This small molecule binds to this protein.
Small molecule (SMILES): CC(=O)N[C@H]1[C@H](O[C@H]2[C@H](O)[C@@H](NC(C)=O)CO[C@@H]2CO)O[C@H](CO)[C@@H](O[C@@H]2O[C@H](CO[C@H]3O[C@H](CO[C@H]4O[C@H](CO)[C@@H](O)[C@H](O)[C@@H]4O)[C@@H](O)[C@H](O[C@H]4O[C@H](CO)[C@@H](O)[C@H](O)[C@@H]4O)[C@@H]3O)[C@@H](O)[C@H](O[C@H]3O[C@H](CO)[C@@H](O)[C@H](O)[C@@H]3O[C@H]3O[C@H](CO)[C@@H](O)[C@H](O)[C@@H]3O[C@H]3O[C@H](CO)[C@@H](O)[C@H](O)[C@@H]3O)[C@@H]2O)[C@@H]1O

Sequence of chain 2.A:
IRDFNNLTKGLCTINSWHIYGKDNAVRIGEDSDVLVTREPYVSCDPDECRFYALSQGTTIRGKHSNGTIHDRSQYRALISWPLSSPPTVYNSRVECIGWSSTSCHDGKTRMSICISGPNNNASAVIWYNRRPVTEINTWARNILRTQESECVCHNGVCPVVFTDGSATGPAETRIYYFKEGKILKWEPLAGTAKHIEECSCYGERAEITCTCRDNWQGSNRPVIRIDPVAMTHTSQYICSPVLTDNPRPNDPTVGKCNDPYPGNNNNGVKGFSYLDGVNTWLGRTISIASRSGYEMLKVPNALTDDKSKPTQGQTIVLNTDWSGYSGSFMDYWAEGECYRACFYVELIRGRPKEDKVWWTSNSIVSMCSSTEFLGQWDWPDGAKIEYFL

Binding-site contacts:
Ligand atom O5 contacts residue ARG284 of chain 4.A at 3.1 Å (salt-bridge).
Ligand atom O6 contacts residue LYS309 of chain 4.A at 2.7 Å (salt-bridge).
Ligand atom O2 contacts residue ASN250 of chain 4.A at 3.2 Å (h-bond).
Ligand atom C1 contacts residue ASN121 of chain 2.A at 1.4 Å.
Ligand atom O6 contacts residue GLN376 of chain 4.A at 3.3 Å.
Ligand atom C3 contacts residue GLU295 of chain 4.A at 3.4 Å.
Ligand atom O4 contacts residue GLU295 of chain 4.A at 2.7 Å (salt-bridge).
Ligand atom C6 contacts residue LYS309 of chain 4.A at 3.7 Å.
Ligand atom O5 contacts residue GLN376 of chain 4.A at 3.4 Å (h-bond).
Ligand atom O6 contacts residue ILE286 of chain 4.A at 2.7 Å (h-bond).
Ligand atom O4 contacts residue ARG284 of chain 4.A at 3.6 Å.
Ligand atom C6 contacts residue PRO310 of chain 4.A at 3.7 Å (hydrophobic).
Ligand atom C2 contacts residue ASN121 of chain 2.A at 2.5 Å.
Ligand atom N2 contacts residue ASN121 of chain 2.A at 2.9 Å (h-bond).
Ligand atom O2 contacts residue GLY313 of chain 4.A at 3.2 Å.
Ligand atom C6 contacts residue THR311 of chain 4.A at 3.7 Å.
Ligand atom O3 contacts residue ARG284 of chain 4.A at 2.9 Å (salt-bridge).
Ligand atom O3 contacts residue GLN312 of chain 4.A at 3.2 Å.
Ligand atom C6 contacts residue GLN312 of chain 4.A at 3.7 Å.
Ligand atom C3 contacts residue GLY313 of chain 4.A at 3.2 Å.
Ligand atom O3 contacts residue ASP251 of chain 4.A at 2.9 Å (salt-bridge).
Ligand atom C5 contacts residue ARG284 of chain 4.A at 3.6 Å.
Ligand atom C6 contacts residue ASP251 of chain 4.A at 3.4 Å.
Ligand atom C5 contacts residue ASN121 of chain 2.A at 3.6 Å.
Ligand atom C4 contacts residue GLU295 of chain 4.A at 3.6 Å.
Ligand atom C6 contacts residue LEU374 of chain 4.A at 3.4 Å (hydrophobic).
Ligand atom O5 contacts residue ASN121 of chain 2.A at 2.3 Å (h-bond).
Ligand atom O2 contacts residue LEU297 of chain 4.A at 3.4 Å.
Ligand atom O3 contacts residue GLY313 of chain 4.A at 2.9 Å (h-bond).
Ligand atom O5 contacts residue ASP251 of chain 4.A at 3.5 Å (salt-bridge).
Ligand atom O4 contacts residue ARG248 of chain 4.A at 3.1 Å (salt-bridge).
Ligand atom O3 contacts residue GLU295 of chain 4.A at 2.6 Å (salt-bridge).
Ligand atom O5 contacts residue GLY375 of chain 4.A at 3.4 Å.
Ligand atom O5 contacts residue GLY313 of chain 4.A at 3.6 Å.
Ligand atom O4 contacts residue ILE288 of chain 4.A at 3.4 Å.
Ligand atom C7 contacts residue ASN121 of chain 2.A at 3.6 Å.
Ligand atom O6 contacts residue ASP251 of chain 4.A at 2.6 Å (salt-bridge).
Ligand atom C6 contacts residue ILE286 of chain 4.A at 3.5 Å (hydrophobic).
Ligand atom O3 contacts residue ASN250 of chain 4.A at 2.7 Å (h-bond).
Ligand atom O6 contacts residue THR311 of chain 4.A at 3.6 Å (h-bond).

Sequence of chain 4.A:
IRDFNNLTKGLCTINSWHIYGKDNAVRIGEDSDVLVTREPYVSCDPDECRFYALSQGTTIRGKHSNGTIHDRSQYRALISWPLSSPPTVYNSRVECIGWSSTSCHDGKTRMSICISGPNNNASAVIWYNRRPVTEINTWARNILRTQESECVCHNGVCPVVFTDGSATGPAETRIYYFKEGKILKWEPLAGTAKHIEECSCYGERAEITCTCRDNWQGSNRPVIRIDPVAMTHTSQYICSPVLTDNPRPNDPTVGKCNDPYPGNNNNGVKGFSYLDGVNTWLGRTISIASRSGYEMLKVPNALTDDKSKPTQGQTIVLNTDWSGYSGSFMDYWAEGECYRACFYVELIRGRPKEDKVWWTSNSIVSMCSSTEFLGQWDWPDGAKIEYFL